Sequence of chain 1.B:
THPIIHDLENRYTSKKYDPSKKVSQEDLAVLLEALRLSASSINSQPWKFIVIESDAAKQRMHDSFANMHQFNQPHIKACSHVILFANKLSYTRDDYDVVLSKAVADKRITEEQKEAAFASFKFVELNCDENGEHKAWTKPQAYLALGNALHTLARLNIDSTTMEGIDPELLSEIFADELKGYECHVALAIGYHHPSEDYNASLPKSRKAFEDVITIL

Sequence of chain 1.A:
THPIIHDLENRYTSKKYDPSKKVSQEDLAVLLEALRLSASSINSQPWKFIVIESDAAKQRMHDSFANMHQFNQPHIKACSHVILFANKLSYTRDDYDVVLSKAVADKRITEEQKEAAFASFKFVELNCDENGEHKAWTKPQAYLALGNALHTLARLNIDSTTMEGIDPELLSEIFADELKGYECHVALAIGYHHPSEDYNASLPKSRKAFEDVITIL

Binding-site contacts:
Ligand atom CD3 contacts residue GLY165 of chain 1.A at 4.2 Å.
Ligand atom CA5 contacts residue FMN1 of chain 1.C at 3.4 Å.
Ligand atom CD1 contacts residue PHE71 of chain 1.A at 3.6 Å (hydrophobic).
Ligand atom OA3 contacts residue FMN1 of chain 1.C at 4.0 Å.
Ligand atom OA6 contacts residue FMN1 of chain 1.C at 2.7 Å (h-bond).
Ligand atom CA contacts residue FMN1 of chain 1.C at 3.5 Å.
Ligand atom CA5 contacts residue ILE42 of chain 1.B at 3.5 Å (hydrophobic).
Ligand atom CD2 contacts residue GLU164 of chain 1.A at 4.2 Å.
Ligand atom CD3 contacts residue PHE123 of chain 1.B at 4.2 Å (hydrophobic).
Ligand atom CA4 contacts residue PHE71 of chain 1.A at 3.7 Å (hydrophobic).
Ligand atom CD2 contacts residue GLY165 of chain 1.A at 3.9 Å.
Ligand atom CD2 contacts residue FMN1 of chain 1.C at 4.1 Å.
Ligand atom CD3 contacts residue FMN1 of chain 1.C at 3.9 Å.
Ligand atom CA2 contacts residue PHE123 of chain 1.B at 4.2 Å (hydrophobic).
Ligand atom CA4 contacts residue ILE42 of chain 1.B at 4.2 Å (hydrophobic).
Ligand atom CD3 contacts residue SER41 of chain 1.B at 3.4 Å.
Ligand atom CD1 contacts residue GLY165 of chain 1.A at 4.1 Å.
Ligand atom OA3 contacts residue PHE123 of chain 1.B at 3.3 Å.
Ligand atom OA2 contacts residue PHE71 of chain 1.A at 3.6 Å.
Ligand atom CA4 contacts residue FMN1 of chain 1.C at 3.7 Å.
Ligand atom OA2 contacts residue FMN1 of chain 1.C at 4.2 Å.
Ligand atom CD2 contacts residue PHE123 of chain 1.B at 3.5 Å (hydrophobic).
Ligand atom CA6 contacts residue ILE42 of chain 1.B at 3.5 Å (hydrophobic).
Ligand atom CA2 contacts residue PHE71 of chain 1.A at 3.8 Å (hydrophobic).
Ligand atom CA contacts residue ILE42 of chain 1.B at 4.2 Å (hydrophobic).
Ligand atom CA4 contacts residue PHE123 of chain 1.B at 3.5 Å (hydrophobic).
Ligand atom CD1 contacts residue PHE123 of chain 1.B at 3.3 Å (hydrophobic).
Ligand atom OA6 contacts residue ILE42 of chain 1.B at 2.7 Å (h-bond).
Ligand atom CD3 contacts residue ILE42 of chain 1.B at 4.3 Å (hydrophobic).
Ligand atom CD1 contacts residue FMN1 of chain 1.C at 3.7 Å.
Ligand atom CD3 contacts residue GLU164 of chain 1.A at 3.7 Å.
Ligand atom OA6 contacts residue SER41 of chain 1.B at 3.8 Å.
Ligand atom CA5 contacts residue PHE123 of chain 1.B at 4.1 Å (hydrophobic).
Ligand atom OA2 contacts residue LYS15 of chain 1.A at 4.3 Å.
Ligand atom CD4 contacts residue SER41 of chain 1.B at 3.1 Å.
Ligand atom CA6 contacts residue FMN1 of chain 1.C at 3.3 Å.
Ligand atom CD4 contacts residue ILE42 of chain 1.B at 3.6 Å (hydrophobic).
Ligand atom OA3 contacts residue PHE71 of chain 1.A at 3.2 Å.
Ligand atom CD4 contacts residue FMN1 of chain 1.C at 3.2 Å.
Ligand atom CA2 contacts residue FMN1 of chain 1.C at 3.9 Å.

The small molecule below binds the protein below.
Small molecule (SMILES): O=c1cc(O)c2ccccc2o1